Sequence of chain 1.A:
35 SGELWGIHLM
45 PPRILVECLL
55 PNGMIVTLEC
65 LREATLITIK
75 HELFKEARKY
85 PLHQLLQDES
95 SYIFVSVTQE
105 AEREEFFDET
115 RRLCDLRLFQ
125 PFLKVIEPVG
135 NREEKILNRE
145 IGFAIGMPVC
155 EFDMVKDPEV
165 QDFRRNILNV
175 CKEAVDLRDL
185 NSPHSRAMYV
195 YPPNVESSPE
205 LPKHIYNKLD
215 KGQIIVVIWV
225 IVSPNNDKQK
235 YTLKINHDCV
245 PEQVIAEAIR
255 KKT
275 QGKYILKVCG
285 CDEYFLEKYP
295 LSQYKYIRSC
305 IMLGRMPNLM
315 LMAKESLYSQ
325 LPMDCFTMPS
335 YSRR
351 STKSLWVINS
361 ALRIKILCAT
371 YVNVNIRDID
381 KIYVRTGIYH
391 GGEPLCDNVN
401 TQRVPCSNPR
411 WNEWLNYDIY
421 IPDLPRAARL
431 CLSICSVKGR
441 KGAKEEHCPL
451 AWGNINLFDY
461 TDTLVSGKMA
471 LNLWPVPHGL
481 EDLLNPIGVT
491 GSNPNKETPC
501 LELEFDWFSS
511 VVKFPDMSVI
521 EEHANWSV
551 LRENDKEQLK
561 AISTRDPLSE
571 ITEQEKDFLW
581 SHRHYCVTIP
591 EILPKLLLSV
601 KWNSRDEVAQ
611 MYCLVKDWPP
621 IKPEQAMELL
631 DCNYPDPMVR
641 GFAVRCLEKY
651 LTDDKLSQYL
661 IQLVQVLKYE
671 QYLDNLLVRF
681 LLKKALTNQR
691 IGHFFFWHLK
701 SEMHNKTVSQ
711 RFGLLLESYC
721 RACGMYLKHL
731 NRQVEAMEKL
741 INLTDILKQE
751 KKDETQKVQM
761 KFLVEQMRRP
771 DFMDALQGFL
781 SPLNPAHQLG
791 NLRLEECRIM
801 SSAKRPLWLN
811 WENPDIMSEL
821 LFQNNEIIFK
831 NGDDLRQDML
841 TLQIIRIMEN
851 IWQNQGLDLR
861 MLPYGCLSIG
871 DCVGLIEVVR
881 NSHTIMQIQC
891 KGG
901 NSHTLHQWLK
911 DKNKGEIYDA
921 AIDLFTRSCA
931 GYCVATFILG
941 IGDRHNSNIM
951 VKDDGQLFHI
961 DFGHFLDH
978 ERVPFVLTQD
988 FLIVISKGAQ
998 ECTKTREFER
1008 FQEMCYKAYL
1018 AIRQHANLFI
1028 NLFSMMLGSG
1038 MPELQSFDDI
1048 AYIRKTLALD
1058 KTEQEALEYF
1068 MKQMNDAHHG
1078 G

Binding-site contacts:
Ligand atom N37 contacts residue GLU877 of chain 1.A at 3.9 Å.
Ligand atom N37 contacts residue TYR864 of chain 1.A at 4.1 Å.
Ligand atom N40 contacts residue MET950 of chain 1.A at 3.8 Å.
Ligand atom C32 contacts residue ILE960 of chain 1.A at 3.8 Å (hydrophobic).
Ligand atom C39 contacts residue GLU877 of chain 1.A at 4.0 Å.
Ligand atom C27 contacts residue MET800 of chain 1.A at 3.9 Å (hydrophobic).
Ligand atom N37 contacts residue ILE876 of chain 1.A at 3.8 Å.
Ligand atom C25 contacts residue GLN887 of chain 1.A at 3.0 Å.
Ligand atom N13 contacts residue TRP808 of chain 1.A at 3.5 Å.
Ligand atom C16 contacts residue TRP808 of chain 1.A at 4.1 Å (hydrophobic).
Ligand atom C33 contacts residue ILE960 of chain 1.A at 3.8 Å (hydrophobic).
Ligand atom C10 contacts residue MET800 of chain 1.A at 3.9 Å (hydrophobic).
Ligand atom N18 contacts residue ARG798 of chain 1.A at 3.9 Å.
Ligand atom O21 contacts residue SER801 of chain 1.A at 3.0 Å (h-bond).
Ligand atom C39 contacts residue VAL878 of chain 1.A at 4.1 Å (hydrophobic).
Ligand atom C15 contacts residue TRP808 of chain 1.A at 3.4 Å (hydrophobic).
Ligand atom C34 contacts residue MET950 of chain 1.A at 3.7 Å (hydrophobic).
Ligand atom C29 contacts residue MET800 of chain 1.A at 3.9 Å (hydrophobic).
Ligand atom C12 contacts residue TRP808 of chain 1.A at 3.8 Å (hydrophobic).
Ligand atom C14 contacts residue TRP808 of chain 1.A at 3.6 Å (hydrophobic).
Ligand atom C24 contacts residue GLN887 of chain 1.A at 2.8 Å.
Ligand atom O01 contacts residue SER801 of chain 1.A at 3.7 Å.
Ligand atom C39 contacts residue VAL879 of chain 1.A at 3.4 Å (hydrophobic).
Ligand atom C30 contacts residue MET800 of chain 1.A at 4.0 Å (hydrophobic).
Ligand atom C23 contacts residue GLN887 of chain 1.A at 4.0 Å.
Ligand atom C38 contacts residue GLU877 of chain 1.A at 3.6 Å.
Ligand atom O21 contacts residue MET800 of chain 1.A at 3.3 Å.
Ligand atom C11 contacts residue ARG798 of chain 1.A at 3.6 Å.
Ligand atom C12 contacts residue ARG798 of chain 1.A at 3.9 Å.
Ligand atom C31 contacts residue ILE960 of chain 1.A at 4.1 Å (hydrophobic).
Ligand atom N40 contacts residue VAL879 of chain 1.A at 3.7 Å.
Ligand atom C38 contacts residue TYR864 of chain 1.A at 3.9 Å (hydrophobic).
Ligand atom C11 contacts residue TRP808 of chain 1.A at 3.9 Å (hydrophobic).
Ligand atom C19 contacts residue ARG798 of chain 1.A at 4.0 Å.
Ligand atom C35 contacts residue MET950 of chain 1.A at 3.8 Å (hydrophobic).
Ligand atom N13 contacts residue ARG798 of chain 1.A at 4.1 Å.
Ligand atom C14 contacts residue ARG798 of chain 1.A at 4.0 Å.
Ligand atom C15 contacts residue GLU796 of chain 1.A at 3.8 Å.
Ligand atom N37 contacts residue ILE960 of chain 1.A at 4.1 Å.
Ligand atom C16 contacts residue ARG798 of chain 1.A at 3.9 Å.

The protein below binds the small molecule below.
Small molecule (SMILES): CCNC(=O)[C@@H](Cc1ccc(C#Cc2ccc3nccnc3c2)cc1)NC(=O)c1ccc2nc(C)c(C)nc2c1